This protein binds this small molecule.
Small molecule (SMILES): O=C1C[C@H](c2ccccc2)c2ccc(O)cc2N1

Sequence of chain 6.A:
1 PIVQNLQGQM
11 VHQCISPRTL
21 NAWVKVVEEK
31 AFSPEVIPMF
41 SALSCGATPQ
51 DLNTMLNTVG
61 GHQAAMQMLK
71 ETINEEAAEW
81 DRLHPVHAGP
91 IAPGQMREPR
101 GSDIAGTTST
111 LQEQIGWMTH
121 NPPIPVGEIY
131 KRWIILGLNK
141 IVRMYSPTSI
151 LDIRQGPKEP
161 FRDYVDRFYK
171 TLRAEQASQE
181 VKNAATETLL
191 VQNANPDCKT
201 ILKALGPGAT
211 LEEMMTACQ

Binding-site contacts:
Ligand atom C02 contacts residue EDO1 of chain 1.C at 4.1 Å.
Ligand atom C18 contacts residue ILE73 of chain 1.A at 4.1 Å (hydrophobic).
Ligand atom O10 contacts residue ASN57 of chain 1.A at 3.2 Å (h-bond).
Ligand atom C16 contacts residue LEU56 of chain 1.A at 3.9 Å (hydrophobic).
Ligand atom C04 contacts residue LYS70 of chain 1.A at 3.9 Å.
Ligand atom C14 contacts residue LEU56 of chain 1.A at 4.1 Å (hydrophobic).
Ligand atom C14 contacts residue ASN57 of chain 1.A at 3.1 Å.
Ligand atom C06 contacts residue LYS70 of chain 1.A at 3.6 Å.
Ligand atom C03 contacts residue LYS70 of chain 1.A at 3.9 Å.
Ligand atom C17 contacts residue LEU56 of chain 1.A at 3.9 Å (hydrophobic).
Ligand atom C15 contacts residue LYS70 of chain 1.A at 4.1 Å.
Ligand atom C03 contacts residue ILE73 of chain 1.A at 3.9 Å (hydrophobic).
Ligand atom C18 contacts residue LYS70 of chain 1.A at 3.5 Å.
Ligand atom N08 contacts residue LYS70 of chain 1.A at 3.6 Å.
Ligand atom C17 contacts residue LYS70 of chain 1.A at 3.6 Å.
Ligand atom C13 contacts residue LEU56 of chain 1.A at 4.2 Å (hydrophobic).
Ligand atom C02 contacts residue LYS70 of chain 1.A at 4.0 Å.
Ligand atom C13 contacts residue LYS70 of chain 1.A at 3.9 Å.
Ligand atom C11 contacts residue ASN57 of chain 1.A at 4.1 Å.
Ligand atom O01 contacts residue EDO1 of chain 1.C at 4.0 Å.
Ligand atom C15 contacts residue ASN57 of chain 1.A at 3.1 Å.
Ligand atom C12 contacts residue TYR130 of chain 1.A at 3.6 Å (hydrophobic).
Ligand atom C03 contacts residue EDO1 of chain 1.C at 3.9 Å.
Ligand atom C15 contacts residue LEU56 of chain 1.A at 3.7 Å (hydrophobic).
Ligand atom C09 contacts residue ASN57 of chain 1.A at 4.0 Å.
Ligand atom C16 contacts residue LYS70 of chain 1.A at 4.1 Å.
Ligand atom C11 contacts residue ASN53 of chain 1.A at 3.2 Å.
Ligand atom C16 contacts residue MET66 of chain 1.A at 3.8 Å (hydrophobic).
Ligand atom C07 contacts residue LYS70 of chain 1.A at 3.8 Å.
Ligand atom C05 contacts residue LYS70 of chain 1.A at 4.0 Å.
Ligand atom C14 contacts residue LYS70 of chain 1.A at 3.9 Å.
Ligand atom C18 contacts residue LEU56 of chain 1.A at 3.9 Å (hydrophobic).
Ligand atom C17 contacts residue LEU69 of chain 1.A at 4.1 Å (hydrophobic).
Ligand atom C04 contacts residue TYR130 of chain 1.A at 4.0 Å (hydrophobic).
Ligand atom C02 contacts residue ASN74 of chain 1.A at 3.5 Å.
Ligand atom C03 contacts residue ASN74 of chain 1.A at 3.4 Å.
Ligand atom C12 contacts residue ASN53 of chain 1.A at 3.4 Å.
Ligand atom O01 contacts residue ASN74 of chain 1.A at 2.7 Å (h-bond).
Ligand atom C04 contacts residue ILE73 of chain 1.A at 3.9 Å (hydrophobic).
Ligand atom C17 contacts residue MET66 of chain 1.A at 3.6 Å (hydrophobic).

Sequence of chain 1.A:
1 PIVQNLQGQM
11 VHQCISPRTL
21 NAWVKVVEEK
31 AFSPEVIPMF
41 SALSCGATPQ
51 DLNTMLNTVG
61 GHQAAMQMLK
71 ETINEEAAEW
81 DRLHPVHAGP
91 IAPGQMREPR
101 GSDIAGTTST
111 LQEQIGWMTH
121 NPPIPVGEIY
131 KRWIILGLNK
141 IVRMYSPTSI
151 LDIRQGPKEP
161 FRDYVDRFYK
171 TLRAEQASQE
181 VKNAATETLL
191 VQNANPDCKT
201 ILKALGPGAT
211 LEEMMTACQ